Binding-site contacts:
Ligand atom C4 contacts residue TRP432 of chain 1.B at 3.5 Å (hydrophobic).
Ligand atom O1 contacts residue GLU385 of chain 1.B at 3.4 Å (salt-bridge).
Ligand atom C2 contacts residue GLU385 of chain 1.B at 3.5 Å.
Ligand atom O1 contacts residue GLU177 of chain 1.B at 2.2 Å (salt-bridge).
Ligand atom O2 contacts residue TRP132 of chain 1.B at 3.9 Å.
Ligand atom C6 contacts residue TYR448 of chain 1.B at 3.3 Å (hydrophobic).
Ligand atom C5 contacts residue TYR308 of chain 1.B at 3.6 Å (hydrophobic).
Ligand atom C5 contacts residue TRP432 of chain 1.B at 3.9 Å (hydrophobic).
Ligand atom O2P contacts residue SER439 of chain 1.B at 2.7 Å (h-bond).
Ligand atom O2 contacts residue ASN176 of chain 1.B at 3.0 Å (h-bond).
Ligand atom C1 contacts residue TYR308 of chain 1.B at 3.8 Å (hydrophobic).
Ligand atom O3 contacts residue GLN30 of chain 1.B at 2.6 Å (h-bond).
Ligand atom C1 contacts residue GLU177 of chain 1.B at 3.4 Å.
Ligand atom C3 contacts residue TRP432 of chain 1.B at 3.4 Å (hydrophobic).
Ligand atom O3 contacts residue TRP440 of chain 1.B at 3.0 Å (h-bond).
Ligand atom C2 contacts residue TRP132 of chain 1.B at 3.9 Å (hydrophobic).
Ligand atom C3 contacts residue GLU385 of chain 1.B at 3.6 Å.
Ligand atom O1P contacts residue SER439 of chain 1.B at 3.5 Å (h-bond).
Ligand atom O2 contacts residue GLU385 of chain 1.B at 3.1 Å (salt-bridge).
Ligand atom O1P contacts residue ASN442 of chain 1.B at 3.8 Å.
Ligand atom O1 contacts residue TYR308 of chain 1.B at 3.8 Å.
Ligand atom O3P contacts residue SER439 of chain 1.B at 3.3 Å (h-bond).
Ligand atom O3 contacts residue TRP432 of chain 1.B at 3.5 Å.
Ligand atom C2 contacts residue GLU177 of chain 1.B at 3.9 Å.
Ligand atom O3P contacts residue ASN442 of chain 1.B at 3.1 Å (h-bond).
Ligand atom P contacts residue TYR448 of chain 1.B at 3.7 Å.
Ligand atom O1P contacts residue TYR448 of chain 1.B at 2.7 Å (h-bond).
Ligand atom C1 contacts residue GLU385 of chain 1.B at 3.0 Å.
Ligand atom O2 contacts residue GLU177 of chain 1.B at 3.4 Å (salt-bridge).
Ligand atom O3 contacts residue HIS131 of chain 1.B at 3.0 Å (h-bond).
Ligand atom C3 contacts residue GLN30 of chain 1.B at 3.7 Å.
Ligand atom O6 contacts residue TRP359 of chain 1.B at 3.8 Å.
Ligand atom C5 contacts residue GLU385 of chain 1.B at 3.9 Å.
Ligand atom O2 contacts residue HIS131 of chain 1.B at 3.3 Å (h-bond).
Ligand atom O1P contacts residue LYS446 of chain 1.B at 2.8 Å (salt-bridge).
Ligand atom P contacts residue SER439 of chain 1.B at 3.2 Å.
Ligand atom C6 contacts residue TRP432 of chain 1.B at 3.9 Å (hydrophobic).
Ligand atom O6 contacts residue TYR448 of chain 1.B at 3.8 Å.
Ligand atom O4 contacts residue TRP440 of chain 1.B at 3.0 Å (h-bond).
Ligand atom O4 contacts residue GLN30 of chain 1.B at 3.5 Å (h-bond).

The small molecule below binds the protein below.
Small molecule (SMILES): O=P(O)(O)OC[C@H]1O[C@@H](O)[C@H](O)[C@@H](O)[C@H]1O

Sequence of chain 1.B:
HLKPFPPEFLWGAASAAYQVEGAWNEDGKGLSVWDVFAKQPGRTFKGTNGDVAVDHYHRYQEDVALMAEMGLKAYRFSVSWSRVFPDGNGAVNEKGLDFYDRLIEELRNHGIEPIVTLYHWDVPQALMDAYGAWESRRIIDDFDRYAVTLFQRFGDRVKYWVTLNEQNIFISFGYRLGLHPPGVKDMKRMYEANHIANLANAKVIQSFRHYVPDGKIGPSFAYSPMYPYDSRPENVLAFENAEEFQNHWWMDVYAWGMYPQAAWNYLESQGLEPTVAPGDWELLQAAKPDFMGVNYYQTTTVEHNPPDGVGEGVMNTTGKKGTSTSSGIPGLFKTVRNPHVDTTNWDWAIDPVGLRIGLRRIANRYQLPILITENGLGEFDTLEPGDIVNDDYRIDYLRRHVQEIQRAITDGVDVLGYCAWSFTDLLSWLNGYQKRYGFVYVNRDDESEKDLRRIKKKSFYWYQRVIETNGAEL